Binding-site contacts:
Ligand atom C23 contacts residue THR112 of chain 2.A at 3.4 Å.
Ligand atom N30 contacts residue ARG292 of chain 1.A at 3.2 Å (salt-bridge).
Ligand atom O31 contacts residue LYS171 of chain 2.A at 2.7 Å (salt-bridge).
Ligand atom N07 contacts residue ARG292 of chain 1.A at 3.3 Å (salt-bridge).
Ligand atom O20 contacts residue ARG292 of chain 1.A at 3.1 Å (salt-bridge).
Ligand atom O31 contacts residue TRP489 of chain 1.A at 3.3 Å.
Ligand atom O24 contacts residue LYS171 of chain 2.A at 3.2 Å.
Ligand atom C06 contacts residue TRP489 of chain 1.A at 3.5 Å (hydrophobic).
Ligand atom N15 contacts residue GLY36 of chain 2.A at 3.4 Å.
Ligand atom C21 contacts residue ARG292 of chain 1.A at 3.6 Å.
Ligand atom C12 contacts residue TRP489 of chain 1.A at 3.2 Å (hydrophobic).
Ligand atom O01 contacts residue ARG292 of chain 1.A at 2.7 Å (salt-bridge).
Ligand atom N30 contacts residue MET115 of chain 2.A at 3.4 Å (h-bond).
Ligand atom C25 contacts residue GLN175 of chain 2.A at 3.2 Å.
Ligand atom C02 contacts residue ARG292 of chain 1.A at 3.6 Å.
Ligand atom O20 contacts residue MET115 of chain 2.A at 3.5 Å.
Ligand atom C12 contacts residue AUJ1 of chain 1.E at 3.6 Å.
Ligand atom C18 contacts residue PHE121 of chain 2.A at 3.6 Å (hydrophobic).
Ligand atom O13 contacts residue TRP489 of chain 1.A at 3.2 Å (h-bond).
Ligand atom O09 contacts residue ARG292 of chain 1.A at 3.0 Å (salt-bridge).
Ligand atom C08 contacts residue ARG292 of chain 1.A at 3.6 Å.
Ligand atom N15 contacts residue TRP489 of chain 1.A at 3.6 Å.
Ligand atom O09 contacts residue PHE121 of chain 2.A at 3.2 Å.
Ligand atom O01 contacts residue TRP489 of chain 1.A at 3.7 Å.
Ligand atom C10 contacts residue FAD1 of chain 1.C at 3.6 Å.
Ligand atom C11 contacts residue TRP489 of chain 1.A at 3.4 Å (hydrophobic).
Ligand atom C21 contacts residue MET115 of chain 2.A at 3.6 Å (hydrophobic).
Ligand atom C14 contacts residue TRP489 of chain 1.A at 3.4 Å (hydrophobic).
Ligand atom O01 contacts residue SER568 of chain 1.A at 3.0 Å.
Ligand atom C10 contacts residue MET266 of chain 1.A at 3.5 Å (hydrophobic).
Ligand atom O13 contacts residue MET485 of chain 1.A at 3.3 Å.
Ligand atom O24 contacts residue THR112 of chain 2.A at 3.5 Å.
Ligand atom C29 contacts residue ASP291 of chain 1.A at 3.0 Å.
Ligand atom O05 contacts residue GLY36 of chain 2.A at 3.3 Å.
Ligand atom O05 contacts residue LYS171 of chain 2.A at 3.3 Å (salt-bridge).
Ligand atom O13 contacts residue AUJ1 of chain 1.E at 3.5 Å (h-bond).
Ligand atom N07 contacts residue PHE121 of chain 2.A at 3.5 Å.
Ligand atom C08 contacts residue PHE121 of chain 2.A at 3.4 Å (hydrophobic).
Ligand atom C08 contacts residue TRP489 of chain 1.A at 3.6 Å (hydrophobic).
Ligand atom C17 contacts residue PHE121 of chain 2.A at 3.5 Å (hydrophobic).

This protein binds this small molecule.
Small molecule (SMILES): COc1cc(OC)nc(Oc2cccc(Oc3nc(OC)cc(OC)n3)c2C(=O)O)n1

Sequence of chain 2.A:
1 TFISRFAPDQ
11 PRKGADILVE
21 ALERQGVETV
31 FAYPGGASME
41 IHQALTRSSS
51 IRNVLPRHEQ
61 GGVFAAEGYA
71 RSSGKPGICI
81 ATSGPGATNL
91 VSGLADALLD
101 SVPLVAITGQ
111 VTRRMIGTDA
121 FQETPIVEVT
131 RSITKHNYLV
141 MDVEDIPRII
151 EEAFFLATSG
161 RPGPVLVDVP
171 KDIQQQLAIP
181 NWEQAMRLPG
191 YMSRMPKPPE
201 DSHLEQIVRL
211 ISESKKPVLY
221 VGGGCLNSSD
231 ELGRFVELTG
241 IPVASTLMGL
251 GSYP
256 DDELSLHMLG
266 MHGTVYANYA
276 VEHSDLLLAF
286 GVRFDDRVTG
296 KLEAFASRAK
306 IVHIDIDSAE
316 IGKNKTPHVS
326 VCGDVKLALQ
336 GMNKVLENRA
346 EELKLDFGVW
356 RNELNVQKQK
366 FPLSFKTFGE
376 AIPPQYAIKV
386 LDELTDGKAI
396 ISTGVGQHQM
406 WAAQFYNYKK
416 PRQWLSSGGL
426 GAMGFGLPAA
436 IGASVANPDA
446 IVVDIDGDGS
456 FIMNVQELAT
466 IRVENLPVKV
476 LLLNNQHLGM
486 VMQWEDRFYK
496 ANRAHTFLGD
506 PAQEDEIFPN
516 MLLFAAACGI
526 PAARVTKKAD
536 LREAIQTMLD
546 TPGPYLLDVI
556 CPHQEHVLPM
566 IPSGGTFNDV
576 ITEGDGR

Sequence of chain 1.A:
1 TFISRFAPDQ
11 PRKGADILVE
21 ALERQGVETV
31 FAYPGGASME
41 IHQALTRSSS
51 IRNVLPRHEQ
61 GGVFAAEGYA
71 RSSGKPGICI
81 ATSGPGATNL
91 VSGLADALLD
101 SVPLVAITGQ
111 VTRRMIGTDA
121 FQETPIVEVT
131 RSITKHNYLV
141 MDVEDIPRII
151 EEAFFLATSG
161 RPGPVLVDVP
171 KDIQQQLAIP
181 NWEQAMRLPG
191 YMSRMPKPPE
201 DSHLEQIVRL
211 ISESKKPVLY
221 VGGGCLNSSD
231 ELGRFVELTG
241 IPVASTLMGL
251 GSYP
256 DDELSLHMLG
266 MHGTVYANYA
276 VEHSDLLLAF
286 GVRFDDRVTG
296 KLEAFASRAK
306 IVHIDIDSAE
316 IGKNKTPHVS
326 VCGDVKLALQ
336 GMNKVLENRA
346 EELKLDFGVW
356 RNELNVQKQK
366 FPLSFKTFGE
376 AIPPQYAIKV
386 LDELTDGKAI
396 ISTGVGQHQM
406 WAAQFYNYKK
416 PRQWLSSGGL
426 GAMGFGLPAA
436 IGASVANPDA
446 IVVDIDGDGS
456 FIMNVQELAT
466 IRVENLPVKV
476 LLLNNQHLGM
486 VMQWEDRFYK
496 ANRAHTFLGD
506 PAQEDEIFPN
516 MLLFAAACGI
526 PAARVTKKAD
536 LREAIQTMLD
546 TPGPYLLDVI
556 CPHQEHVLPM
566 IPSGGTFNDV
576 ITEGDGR